Binding-site contacts:
Ligand atom S09 contacts residue NAD1 of chain 4.B at 3.5 Å.
Ligand atom O20 contacts residue TYR159 of chain 4.A at 3.4 Å (h-bond).
Ligand atom C22 contacts residue MET104 of chain 4.A at 3.9 Å (hydrophobic).
Ligand atom C16 contacts residue NAD1 of chain 4.B at 3.3 Å.
Ligand atom CL1 contacts residue ALA158 of chain 4.A at 3.4 Å.
Ligand atom C04 contacts residue TYR159 of chain 4.A at 3.6 Å (hydrophobic).
Ligand atom S21 contacts residue MET200 of chain 4.A at 3.9 Å.
Ligand atom S21 contacts residue PHE150 of chain 4.A at 3.7 Å.
Ligand atom CL1 contacts residue ILE216 of chain 4.A at 3.4 Å.
Ligand atom C03 contacts residue TYR159 of chain 4.A at 3.9 Å (hydrophobic).
Ligand atom N10 contacts residue NAD1 of chain 4.B at 2.8 Å (h-bond).
Ligand atom C02 contacts residue ILE216 of chain 4.A at 3.3 Å (hydrophobic).
Ligand atom C14 contacts residue GLY97 of chain 4.A at 3.5 Å.
Ligand atom S09 contacts residue TYR159 of chain 4.A at 3.7 Å.
Ligand atom C17 contacts residue GLY97 of chain 4.A at 3.7 Å.
Ligand atom C13 contacts residue MET104 of chain 4.A at 3.8 Å (hydrophobic).
Ligand atom N18 contacts residue NAD1 of chain 4.B at 3.0 Å (h-bond).
Ligand atom O20 contacts residue NAD1 of chain 4.B at 3.0 Å.
Ligand atom C15 contacts residue GLY97 of chain 4.A at 3.8 Å.
Ligand atom C08 contacts residue MET200 of chain 4.A at 4.0 Å (hydrophobic).
Ligand atom C07 contacts residue TYR159 of chain 4.A at 3.1 Å (hydrophobic).
Ligand atom C06 contacts residue TYR159 of chain 4.A at 3.2 Å (hydrophobic).
Ligand atom C08 contacts residue TYR159 of chain 4.A at 3.2 Å (hydrophobic).
Ligand atom N10 contacts residue TYR159 of chain 4.A at 2.9 Å (h-bond).
Ligand atom S21 contacts residue TYR159 of chain 4.A at 3.3 Å.
Ligand atom C01 contacts residue ILE216 of chain 4.A at 3.8 Å (hydrophobic).
Ligand atom N18 contacts residue ALA199 of chain 4.A at 3.4 Å.
Ligand atom C13 contacts residue MET162 of chain 4.A at 3.9 Å (hydrophobic).
Ligand atom C14 contacts residue PHE98 of chain 4.A at 3.9 Å (hydrophobic).
Ligand atom O19 contacts residue NAD1 of chain 4.B at 3.0 Å.
Ligand atom C11 contacts residue NAD1 of chain 4.B at 3.1 Å.
Ligand atom C12 contacts residue MET162 of chain 4.A at 3.4 Å (hydrophobic).
Ligand atom C11 contacts residue TYR159 of chain 4.A at 3.9 Å (hydrophobic).
Ligand atom C05 contacts residue TYR159 of chain 4.A at 3.2 Å (hydrophobic).
Ligand atom C17 contacts residue NAD1 of chain 4.B at 3.4 Å.
Ligand atom C01 contacts residue TYR159 of chain 4.A at 3.4 Å (hydrophobic).
Ligand atom O20 contacts residue PHE150 of chain 4.A at 3.7 Å.
Ligand atom C03 contacts residue ILE216 of chain 4.A at 3.6 Å (hydrophobic).
Ligand atom C02 contacts residue TYR159 of chain 4.A at 3.8 Å (hydrophobic).
Ligand atom C22 contacts residue TYR159 of chain 4.A at 3.9 Å (hydrophobic).

Sequence of chain 4.A:
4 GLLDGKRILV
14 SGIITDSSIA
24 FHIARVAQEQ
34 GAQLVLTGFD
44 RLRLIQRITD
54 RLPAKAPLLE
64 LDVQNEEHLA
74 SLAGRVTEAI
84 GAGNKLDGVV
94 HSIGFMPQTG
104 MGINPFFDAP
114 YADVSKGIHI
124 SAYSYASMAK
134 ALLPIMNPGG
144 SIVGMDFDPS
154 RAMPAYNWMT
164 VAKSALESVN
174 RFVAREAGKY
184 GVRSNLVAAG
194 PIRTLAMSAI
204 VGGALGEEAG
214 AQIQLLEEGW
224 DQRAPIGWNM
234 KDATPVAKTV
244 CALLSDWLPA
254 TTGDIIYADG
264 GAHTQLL

This protein binds this small molecule.
Small molecule (SMILES): Cc1c(S(=O)(=O)Nc2cccc(CN)c2)sc2ccc(Cl)cc12